A protein and the small-molecule ligand that binds it are described below.
Small molecule (SMILES): CC(=O)N[C@@H]1[C@@H](O)[C@H](O)[C@@H](CO)O[C@H]1O

Sequence of chain 1.D:
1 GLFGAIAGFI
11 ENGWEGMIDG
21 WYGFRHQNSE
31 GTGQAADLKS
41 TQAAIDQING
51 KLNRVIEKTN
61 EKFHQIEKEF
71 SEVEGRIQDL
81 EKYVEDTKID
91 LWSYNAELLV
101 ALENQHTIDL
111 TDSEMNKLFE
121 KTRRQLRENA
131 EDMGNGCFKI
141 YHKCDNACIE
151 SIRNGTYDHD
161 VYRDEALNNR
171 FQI

Binding-site contacts:
Ligand atom O5 contacts residue GLU150 of chain 1.D at 3.2 Å (salt-bridge).
Ligand atom O5 contacts residue SER151 of chain 1.D at 4.0 Å.
Ligand atom C1 contacts residue GLU150 of chain 1.D at 3.7 Å.
Ligand atom C5 contacts residue THR156 of chain 1.D at 4.2 Å.
Ligand atom N2 contacts residue THR156 of chain 1.D at 4.0 Å.
Ligand atom C1 contacts residue ASN154 of chain 1.D at 1.4 Å.
Ligand atom O6 contacts residue GLU150 of chain 1.D at 3.4 Å.
Ligand atom C1 contacts residue THR156 of chain 1.D at 3.3 Å.
Ligand atom C5 contacts residue ASN154 of chain 1.D at 3.7 Å.
Ligand atom C6 contacts residue ALA147 of chain 1.D at 3.3 Å (hydrophobic).
Ligand atom C5 contacts residue SER151 of chain 1.D at 4.4 Å.
Ligand atom C6 contacts residue GLU150 of chain 1.D at 4.2 Å.
Ligand atom C2 contacts residue THR156 of chain 1.D at 4.2 Å.
Ligand atom N2 contacts residue ASN154 of chain 1.D at 3.1 Å (h-bond).
Ligand atom C8 contacts residue THR156 of chain 1.D at 4.3 Å.
Ligand atom O3 contacts residue ASN154 of chain 1.D at 4.3 Å.
Ligand atom C4 contacts residue ASN154 of chain 1.D at 4.3 Å.
Ligand atom O6 contacts residue SER151 of chain 1.D at 4.4 Å.
Ligand atom C5 contacts residue GLU150 of chain 1.D at 4.5 Å.
Ligand atom O6 contacts residue ALA147 of chain 1.D at 3.4 Å (h-bond).
Ligand atom C7 contacts residue ASN154 of chain 1.D at 4.0 Å.
Ligand atom C1 contacts residue SER151 of chain 1.D at 4.5 Å.
Ligand atom O7 contacts residue ASN154 of chain 1.D at 4.2 Å.
Ligand atom C2 contacts residue ASN154 of chain 1.D at 2.4 Å.
Ligand atom C6 contacts residue SER151 of chain 1.D at 4.1 Å.
Ligand atom C2 contacts residue GLU150 of chain 1.D at 4.5 Å.
Ligand atom O5 contacts residue ASN154 of chain 1.D at 2.4 Å (h-bond).
Ligand atom O5 contacts residue THR156 of chain 1.D at 3.9 Å.
Ligand atom C3 contacts residue ASN154 of chain 1.D at 3.7 Å.